Sequence of chain 10.E:
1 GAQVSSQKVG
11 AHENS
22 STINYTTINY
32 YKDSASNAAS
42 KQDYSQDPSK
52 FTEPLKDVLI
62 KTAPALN

Binding-site contacts:
Ligand atom CA contacts residue VAL4 of chain 10.E at 3.5 Å (hydrophobic).
Ligand atom N contacts residue VAL4 of chain 10.E at 3.0 Å (h-bond).
Ligand atom CG2 contacts residue GLN3 of chain 10.E at 3.9 Å.
Ligand atom CA contacts residue VAL4 of chain 10.E at 4.0 Å (hydrophobic).
Ligand atom OG contacts residue GLN3 of chain 10.E at 3.3 Å (h-bond).
Ligand atom O contacts residue VAL4 of chain 10.E at 4.2 Å.
Ligand atom C contacts residue VAL4 of chain 10.E at 3.5 Å (hydrophobic).
Ligand atom CG2 contacts residue ALA2 of chain 10.E at 4.3 Å (hydrophobic).
Ligand atom C contacts residue VAL4 of chain 10.E at 4.5 Å (hydrophobic).
Ligand atom C contacts residue ALA2 of chain 10.E at 3.6 Å (hydrophobic).
Ligand atom CB contacts residue ALA2 of chain 10.E at 4.0 Å (hydrophobic).
Ligand atom C contacts residue GLN3 of chain 10.E at 3.8 Å.
Ligand atom N contacts residue ALA2 of chain 10.E at 4.3 Å.
Ligand atom OE1 contacts residue VAL4 of chain 10.E at 3.3 Å (h-bond).
Ligand atom CB contacts residue ALA2 of chain 10.E at 3.5 Å (hydrophobic).
Ligand atom CA contacts residue ALA2 of chain 10.E at 3.8 Å (hydrophobic).
Ligand atom CA contacts residue ALA2 of chain 10.E at 3.4 Å (hydrophobic).
Ligand atom CA contacts residue GLN3 of chain 10.E at 4.3 Å.
Ligand atom CD contacts residue VAL4 of chain 10.E at 3.8 Å (hydrophobic).
Ligand atom N contacts residue ALA2 of chain 10.E at 2.8 Å (h-bond).
Ligand atom CG1 contacts residue GLN3 of chain 10.E at 3.0 Å.
Ligand atom O contacts residue VAL4 of chain 10.E at 4.4 Å.
Ligand atom CB contacts residue VAL4 of chain 10.E at 4.0 Å (hydrophobic).
Ligand atom OE2 contacts residue VAL4 of chain 10.E at 3.6 Å.
Ligand atom CB contacts residue GLN3 of chain 10.E at 4.1 Å.
Ligand atom N contacts residue GLN3 of chain 10.E at 4.5 Å.
Ligand atom O contacts residue GLN3 of chain 10.E at 3.0 Å (h-bond).
Ligand atom CG2 contacts residue SER5 of chain 10.E at 3.2 Å.
Ligand atom C contacts residue ALA2 of chain 10.E at 4.2 Å (hydrophobic).
Ligand atom CB contacts residue VAL4 of chain 10.E at 4.2 Å (hydrophobic).
Ligand atom C contacts residue VAL4 of chain 10.E at 4.4 Å (hydrophobic).
Ligand atom N contacts residue VAL4 of chain 10.E at 4.1 Å.
Ligand atom CG2 contacts residue VAL4 of chain 10.E at 3.4 Å (hydrophobic).
Ligand atom CB contacts residue GLN3 of chain 10.E at 3.6 Å.

A small-molecule ligand and the protein it binds are described below.
Small molecule (SMILES): CC[C@H](C)[C@H](N)C(=O)N[C@@H](CO)C(=O)N[C@@H](CCC(=O)O)C(=O)N[C@H](C=O)C(C)C